Binding-site contacts:
Ligand atom CG1 contacts residue PHE1068 of chain 6.E at 3.6 Å (hydrophobic).
Ligand atom CD contacts residue ASN1069 of chain 6.E at 3.7 Å.
Ligand atom CG contacts residue THR1065 of chain 6.E at 3.6 Å.
Ligand atom CA contacts residue ASN1069 of chain 6.E at 3.4 Å.
Ligand atom O contacts residue THR1065 of chain 6.E at 2.7 Å.
Ligand atom CD1 contacts residue ARG1049 of chain 6.E at 3.0 Å.
Ligand atom CD1 contacts residue ILE1053 of chain 6.E at 3.6 Å (hydrophobic).
Ligand atom CD1 contacts residue THR1065 of chain 6.E at 2.6 Å.
Ligand atom CG2 contacts residue PHE1068 of chain 6.E at 3.6 Å (hydrophobic).
Ligand atom CA contacts residue THR1065 of chain 6.E at 3.4 Å.
Ligand atom CG contacts residue LYS430 of chain 6.HD at 3.6 Å.
Ligand atom CD2 contacts residue GLN1074 of chain 6.E at 3.2 Å.
Ligand atom O contacts residue ARG1049 of chain 6.E at 3.0 Å.
Ligand atom CB contacts residue THR1065 of chain 6.E at 3.6 Å.
Ligand atom NE contacts residue GLN1074 of chain 6.E at 3.6 Å (h-bond).
Ligand atom N contacts residue THR1065 of chain 6.E at 2.3 Å (h-bond).
Ligand atom N contacts residue ASN1069 of chain 6.E at 3.0 Å (h-bond).
Ligand atom CB contacts residue GLN1074 of chain 6.E at 3.3 Å.
Ligand atom CB contacts residue GLN1074 of chain 6.E at 3.7 Å.
Ligand atom O contacts residue ASN1069 of chain 6.E at 3.0 Å (h-bond).
Ligand atom CD1 contacts residue LEU1064 of chain 6.E at 3.4 Å (hydrophobic).
Ligand atom CE2 contacts residue GLN1074 of chain 6.E at 3.3 Å.
Ligand atom CZ contacts residue ASP1073 of chain 6.E at 3.6 Å.
Ligand atom C contacts residue ASN1069 of chain 6.E at 3.7 Å.
Ligand atom CG2 contacts residue ASN1069 of chain 6.E at 3.3 Å.
Ligand atom NH1 contacts residue ASN1069 of chain 6.E at 2.6 Å (h-bond).
Ligand atom NH2 contacts residue ASP1073 of chain 6.E at 3.0 Å (salt-bridge).
Ligand atom O contacts residue THR1065 of chain 6.E at 3.5 Å (h-bond).
Ligand atom CA contacts residue THR1065 of chain 6.E at 2.7 Å.
Ligand atom CZ contacts residue GLN1074 of chain 6.E at 3.4 Å.
Ligand atom OD1 contacts residue LYS430 of chain 6.HD at 2.6 Å (salt-bridge).
Ligand atom NH1 contacts residue GLN1074 of chain 6.E at 3.8 Å.
Ligand atom NH1 contacts residue ASP1073 of chain 6.E at 3.4 Å (salt-bridge).
Ligand atom C contacts residue THR1065 of chain 6.E at 3.7 Å.
Ligand atom CD1 contacts residue PHE1068 of chain 6.E at 3.5 Å (hydrophobic).
Ligand atom NZ contacts residue ASP1073 of chain 6.E at 3.3 Å (salt-bridge).
Ligand atom CG contacts residue GLN1074 of chain 6.E at 3.5 Å.
Ligand atom CD contacts residue GLN1074 of chain 6.E at 2.8 Å.
Ligand atom CD2 contacts residue ALA1075 of chain 6.E at 3.6 Å (hydrophobic).
Ligand atom C contacts residue THR1065 of chain 6.E at 2.9 Å.

This small molecule binds to this protein.
Small molecule (SMILES): CC[C@H](C)[C@H](NC(=O)[C@@H](NC(=O)[C@H](CC(C)C)NC(=O)[C@@H](N)CCCCN)C(C)C)C(=O)N[C@@H](CC(N)=O)C(=O)N[C@@H](CCCCN)C(=O)N[C@@H](CC(=O)O)C(=O)N[C@@H](CCSC)C(=O)N[C@@H](CCCN=C(N)N)C(=O)N[C@H](C(=O)N[C@@H](CC(=O)O)C(=O)N[C@@H](CC(C)C)C(=O)N[C@@H](Cc1ccccc1)C(=O)N[C@@H](CO)C(=O)N1CCC[C@H]1C(=O)N1CCC[C@H]1C(=O)N[C@H](C=O)CC(N)=O)[C@@H](C)O

Sequence of chain 6.HD:
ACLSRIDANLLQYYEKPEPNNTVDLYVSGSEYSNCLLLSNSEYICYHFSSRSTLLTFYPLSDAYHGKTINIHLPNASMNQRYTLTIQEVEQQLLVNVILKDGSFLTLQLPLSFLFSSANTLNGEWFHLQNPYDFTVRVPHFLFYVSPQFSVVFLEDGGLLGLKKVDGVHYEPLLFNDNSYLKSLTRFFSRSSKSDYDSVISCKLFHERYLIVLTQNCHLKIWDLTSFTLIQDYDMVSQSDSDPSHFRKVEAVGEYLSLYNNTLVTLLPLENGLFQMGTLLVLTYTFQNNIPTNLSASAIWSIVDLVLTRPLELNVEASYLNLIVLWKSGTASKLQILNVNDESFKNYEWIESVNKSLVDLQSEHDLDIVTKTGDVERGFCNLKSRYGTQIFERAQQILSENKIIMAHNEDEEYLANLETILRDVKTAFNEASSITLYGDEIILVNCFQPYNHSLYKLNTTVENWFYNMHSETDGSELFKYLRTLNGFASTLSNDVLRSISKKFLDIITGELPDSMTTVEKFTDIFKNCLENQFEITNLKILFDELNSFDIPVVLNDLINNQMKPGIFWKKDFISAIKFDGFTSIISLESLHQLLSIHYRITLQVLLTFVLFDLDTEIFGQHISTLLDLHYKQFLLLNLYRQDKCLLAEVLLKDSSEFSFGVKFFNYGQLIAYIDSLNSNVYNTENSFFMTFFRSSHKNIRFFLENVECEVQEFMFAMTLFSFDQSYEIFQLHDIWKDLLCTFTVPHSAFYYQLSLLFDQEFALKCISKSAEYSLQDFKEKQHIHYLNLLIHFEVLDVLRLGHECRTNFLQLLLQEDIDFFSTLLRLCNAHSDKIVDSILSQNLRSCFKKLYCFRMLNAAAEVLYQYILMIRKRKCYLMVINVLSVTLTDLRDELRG

Sequence of chain 6.E:
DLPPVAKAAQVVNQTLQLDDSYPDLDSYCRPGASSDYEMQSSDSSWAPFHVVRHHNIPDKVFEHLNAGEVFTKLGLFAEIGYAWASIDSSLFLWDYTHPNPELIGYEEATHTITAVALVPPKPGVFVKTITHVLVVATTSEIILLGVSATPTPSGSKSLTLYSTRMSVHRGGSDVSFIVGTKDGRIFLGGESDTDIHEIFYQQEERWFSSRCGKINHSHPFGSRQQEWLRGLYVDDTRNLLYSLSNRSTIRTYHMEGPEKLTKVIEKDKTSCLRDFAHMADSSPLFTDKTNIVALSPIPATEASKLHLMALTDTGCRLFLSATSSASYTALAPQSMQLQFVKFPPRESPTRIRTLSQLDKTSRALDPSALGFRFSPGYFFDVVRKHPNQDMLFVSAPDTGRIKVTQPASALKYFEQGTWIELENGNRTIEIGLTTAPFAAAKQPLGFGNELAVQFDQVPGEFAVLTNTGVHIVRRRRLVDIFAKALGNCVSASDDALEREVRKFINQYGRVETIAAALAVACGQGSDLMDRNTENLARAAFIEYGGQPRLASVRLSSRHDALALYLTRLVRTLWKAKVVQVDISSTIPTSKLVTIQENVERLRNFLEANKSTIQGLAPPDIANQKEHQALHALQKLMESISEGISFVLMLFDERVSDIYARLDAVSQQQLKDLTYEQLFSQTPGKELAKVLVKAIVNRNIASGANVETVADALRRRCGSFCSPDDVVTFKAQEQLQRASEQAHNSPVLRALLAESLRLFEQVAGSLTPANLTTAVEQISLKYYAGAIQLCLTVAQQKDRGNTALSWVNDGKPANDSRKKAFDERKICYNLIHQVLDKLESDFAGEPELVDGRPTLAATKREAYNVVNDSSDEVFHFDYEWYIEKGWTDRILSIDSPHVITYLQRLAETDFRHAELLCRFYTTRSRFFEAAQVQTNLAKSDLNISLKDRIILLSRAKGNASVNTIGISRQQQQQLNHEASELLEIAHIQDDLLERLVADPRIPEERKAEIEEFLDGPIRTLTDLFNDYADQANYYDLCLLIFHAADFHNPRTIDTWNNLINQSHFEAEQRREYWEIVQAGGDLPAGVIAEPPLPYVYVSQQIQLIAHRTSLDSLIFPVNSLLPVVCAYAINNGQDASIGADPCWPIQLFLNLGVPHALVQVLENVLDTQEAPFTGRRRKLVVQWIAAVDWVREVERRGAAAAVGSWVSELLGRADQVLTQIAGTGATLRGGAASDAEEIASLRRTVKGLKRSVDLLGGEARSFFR